Binding-site contacts:
Ligand atom C6 contacts residue ASN511 of chain 1.A at 3.9 Å.
Ligand atom C2 contacts residue ASN511 of chain 1.A at 2.7 Å.
Ligand atom C7 contacts residue ASN511 of chain 1.A at 3.5 Å.
Ligand atom C8 contacts residue TRP533 of chain 1.A at 4.5 Å (hydrophobic).
Ligand atom C7 contacts residue ASN510 of chain 1.A at 4.2 Å.
Ligand atom O7 contacts residue ASN510 of chain 1.A at 3.6 Å.
Ligand atom N2 contacts residue ASN511 of chain 1.A at 3.2 Å (h-bond).
Ligand atom C1 contacts residue ASN511 of chain 1.A at 1.7 Å.
Ligand atom C4 contacts residue ASN511 of chain 1.A at 3.8 Å.
Ligand atom C8 contacts residue ASN511 of chain 1.A at 4.2 Å.
Ligand atom O5 contacts residue ASN511 of chain 1.A at 1.7 Å (h-bond).
Ligand atom O7 contacts residue ASN511 of chain 1.A at 3.7 Å.
Ligand atom C3 contacts residue ASN511 of chain 1.A at 3.8 Å.
Ligand atom C5 contacts residue ASN511 of chain 1.A at 3.1 Å.
Ligand atom O6 contacts residue ASN511 of chain 1.A at 3.7 Å.

Sequence of chain 1.A:
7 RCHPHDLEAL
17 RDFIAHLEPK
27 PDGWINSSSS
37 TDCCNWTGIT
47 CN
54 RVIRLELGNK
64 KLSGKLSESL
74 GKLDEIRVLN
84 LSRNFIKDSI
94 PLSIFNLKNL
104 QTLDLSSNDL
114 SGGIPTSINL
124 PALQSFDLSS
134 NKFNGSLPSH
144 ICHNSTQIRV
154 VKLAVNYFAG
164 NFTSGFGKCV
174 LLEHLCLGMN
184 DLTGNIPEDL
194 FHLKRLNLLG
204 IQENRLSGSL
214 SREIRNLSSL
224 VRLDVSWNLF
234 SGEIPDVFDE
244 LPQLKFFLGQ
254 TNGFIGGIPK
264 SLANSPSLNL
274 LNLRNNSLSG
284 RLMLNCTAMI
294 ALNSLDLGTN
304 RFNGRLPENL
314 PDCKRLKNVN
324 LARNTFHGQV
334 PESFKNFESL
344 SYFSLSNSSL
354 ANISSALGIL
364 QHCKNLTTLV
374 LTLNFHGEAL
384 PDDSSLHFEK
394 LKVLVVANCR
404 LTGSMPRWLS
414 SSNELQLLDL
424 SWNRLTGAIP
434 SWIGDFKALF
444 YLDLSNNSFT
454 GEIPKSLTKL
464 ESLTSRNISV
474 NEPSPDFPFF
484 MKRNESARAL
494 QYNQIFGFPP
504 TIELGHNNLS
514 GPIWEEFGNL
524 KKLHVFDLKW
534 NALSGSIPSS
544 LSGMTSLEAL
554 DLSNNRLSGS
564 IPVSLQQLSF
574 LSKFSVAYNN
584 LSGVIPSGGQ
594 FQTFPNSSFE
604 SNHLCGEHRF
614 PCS

This small molecule binds to this protein.
Small molecule (SMILES): CC(=O)N[C@@H]1[C@@H](O)[C@H](O)[C@@H](CO)O[C@H]1O